Binding-site contacts:
Ligand atom C7 contacts residue ASN111 of chain 1.B at 3.2 Å.
Ligand atom C5 contacts residue ASN111 of chain 1.B at 3.7 Å.
Ligand atom C4 contacts residue ASN111 of chain 1.B at 4.2 Å.
Ligand atom C2 contacts residue ASN111 of chain 1.B at 2.5 Å.
Ligand atom O5 contacts residue ASN111 of chain 1.B at 2.4 Å (h-bond).
Ligand atom O7 contacts residue ASN111 of chain 1.B at 3.1 Å (h-bond).
Ligand atom C8 contacts residue ASN111 of chain 1.B at 4.4 Å.
Ligand atom C3 contacts residue ASN111 of chain 1.B at 3.8 Å.
Ligand atom C1 contacts residue ASN111 of chain 1.B at 1.4 Å.
Ligand atom N2 contacts residue ASN111 of chain 1.B at 2.9 Å (h-bond).

A protein and the small-molecule ligand that binds it are described below.
Small molecule (SMILES): CC(=O)N[C@@H]1[C@@H](O)[C@H](O)[C@@H](CO)O[C@H]1O

Sequence of chain 1.B:
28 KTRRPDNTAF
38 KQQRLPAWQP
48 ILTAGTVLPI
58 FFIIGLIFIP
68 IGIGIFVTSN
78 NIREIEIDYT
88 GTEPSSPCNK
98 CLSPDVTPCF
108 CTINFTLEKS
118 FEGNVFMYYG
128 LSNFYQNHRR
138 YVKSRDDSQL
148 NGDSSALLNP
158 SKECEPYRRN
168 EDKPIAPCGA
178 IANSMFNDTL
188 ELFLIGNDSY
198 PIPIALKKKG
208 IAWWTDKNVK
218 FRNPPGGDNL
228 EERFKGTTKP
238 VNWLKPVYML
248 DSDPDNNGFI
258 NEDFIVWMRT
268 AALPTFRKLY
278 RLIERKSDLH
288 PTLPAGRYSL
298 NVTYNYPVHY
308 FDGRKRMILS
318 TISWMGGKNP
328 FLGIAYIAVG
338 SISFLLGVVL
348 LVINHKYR